Binding-site contacts:
Ligand atom C2 contacts residue ASN237 of chain 1.E at 2.5 Å.
Ligand atom C6 contacts residue ASN237 of chain 1.E at 4.4 Å.
Ligand atom C1 contacts residue ASN237 of chain 1.E at 1.4 Å.
Ligand atom N2 contacts residue ASN237 of chain 1.E at 3.1 Å (h-bond).
Ligand atom O5 contacts residue ASN237 of chain 1.E at 2.2 Å (h-bond).
Ligand atom O6 contacts residue NAG2 of chain 1.Z at 4.1 Å.
Ligand atom C6 contacts residue NAG2 of chain 1.Z at 3.9 Å.
Ligand atom C3 contacts residue ASN237 of chain 1.E at 3.8 Å.
Ligand atom O6 contacts residue ASN237 of chain 1.E at 4.5 Å.
Ligand atom C4 contacts residue ASN237 of chain 1.E at 4.0 Å.
Ligand atom C7 contacts residue ASN237 of chain 1.E at 4.4 Å.
Ligand atom C5 contacts residue ASN237 of chain 1.E at 3.5 Å.

A protein and the small-molecule ligand that binds it are described below.
Small molecule (SMILES): CC(=O)N[C@@H]1[C@@H](O)[C@H](O)[C@@H](CO)O[C@H]1O

Sequence of chain 1.E:
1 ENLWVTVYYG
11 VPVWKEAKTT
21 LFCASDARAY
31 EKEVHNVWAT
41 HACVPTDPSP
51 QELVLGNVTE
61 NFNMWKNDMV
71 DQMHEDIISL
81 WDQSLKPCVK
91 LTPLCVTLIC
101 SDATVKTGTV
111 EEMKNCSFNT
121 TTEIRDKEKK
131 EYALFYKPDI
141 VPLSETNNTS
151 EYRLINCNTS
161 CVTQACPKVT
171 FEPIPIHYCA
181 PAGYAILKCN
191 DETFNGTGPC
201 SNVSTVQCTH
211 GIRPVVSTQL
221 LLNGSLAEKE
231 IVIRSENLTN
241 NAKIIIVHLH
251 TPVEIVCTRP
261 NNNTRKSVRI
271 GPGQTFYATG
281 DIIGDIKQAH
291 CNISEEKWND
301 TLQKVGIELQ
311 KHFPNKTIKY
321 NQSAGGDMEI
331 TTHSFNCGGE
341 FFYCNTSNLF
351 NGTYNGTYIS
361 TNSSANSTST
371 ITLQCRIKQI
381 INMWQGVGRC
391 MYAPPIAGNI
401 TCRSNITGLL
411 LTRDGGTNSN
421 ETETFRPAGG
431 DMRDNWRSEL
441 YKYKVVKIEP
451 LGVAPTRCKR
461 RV